A protein and the small-molecule ligand that binds it are described below.
Small molecule (SMILES): CC(=O)N[C@@H]1[C@@H](O)[C@H](O)[C@@H](CO)O[C@H]1O

Binding-site contacts:
Ligand atom C5 contacts residue ASN61 of chain 1.A at 3.6 Å.
Ligand atom C7 contacts residue ASN61 of chain 1.A at 3.2 Å.
Ligand atom C4 contacts residue ASN61 of chain 1.A at 4.2 Å.
Ligand atom O5 contacts residue ASN61 of chain 1.A at 2.4 Å (h-bond).
Ligand atom C7 contacts residue PHE80 of chain 1.A at 4.3 Å (hydrophobic).
Ligand atom C1 contacts residue PHE80 of chain 1.A at 4.3 Å (hydrophobic).
Ligand atom C3 contacts residue ASN61 of chain 1.A at 3.6 Å.
Ligand atom C2 contacts residue ASN61 of chain 1.A at 2.3 Å.
Ligand atom O7 contacts residue PHE80 of chain 1.A at 4.1 Å.
Ligand atom N2 contacts residue ASN61 of chain 1.A at 2.5 Å (h-bond).
Ligand atom O7 contacts residue ASN61 of chain 1.A at 4.0 Å.
Ligand atom C1 contacts residue ASN61 of chain 1.A at 1.4 Å.
Ligand atom N2 contacts residue PHE80 of chain 1.A at 3.7 Å.
Ligand atom C8 contacts residue ASN61 of chain 1.A at 3.8 Å.

Sequence of chain 1.A:
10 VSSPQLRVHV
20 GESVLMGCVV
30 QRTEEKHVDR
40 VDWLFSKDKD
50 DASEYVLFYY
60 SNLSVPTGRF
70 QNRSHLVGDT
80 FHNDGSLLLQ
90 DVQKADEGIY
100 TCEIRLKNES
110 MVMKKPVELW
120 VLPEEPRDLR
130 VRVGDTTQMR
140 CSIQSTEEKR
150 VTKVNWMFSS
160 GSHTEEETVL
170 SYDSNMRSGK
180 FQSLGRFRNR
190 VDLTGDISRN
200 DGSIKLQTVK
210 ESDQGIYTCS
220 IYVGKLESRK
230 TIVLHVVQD